The protein below binds the small molecule below.
Small molecule (SMILES): C[C@@H](O)CCO

Binding-site contacts:
Ligand atom C1 contacts residue GLY159 of chain 1.F at 3.3 Å.
Ligand atom O3 contacts residue THR67 of chain 1.F at 3.8 Å.
Ligand atom C4 contacts residue GLY159 of chain 1.F at 3.8 Å.
Ligand atom O1 contacts residue PRO157 of chain 1.F at 3.8 Å.
Ligand atom O1 contacts residue CYS158 of chain 1.F at 3.7 Å.
Ligand atom O3 contacts residue ILE160 of chain 1.F at 2.9 Å.
Ligand atom C3 contacts residue ILE160 of chain 1.F at 4.2 Å (hydrophobic).
Ligand atom C1 contacts residue PRO157 of chain 1.F at 3.8 Å (hydrophobic).
Ligand atom O3 contacts residue ASN68 of chain 1.F at 4.0 Å.
Ligand atom C4 contacts residue ILE160 of chain 1.F at 4.3 Å (hydrophobic).
Ligand atom C2 contacts residue ASN68 of chain 1.F at 4.2 Å.
Ligand atom C1 contacts residue ASN68 of chain 1.F at 4.3 Å.
Ligand atom C1 contacts residue CYS158 of chain 1.F at 3.8 Å (hydrophobic).
Ligand atom O3 contacts residue GLY159 of chain 1.F at 4.0 Å.
Ligand atom O1 contacts residue GLY159 of chain 1.F at 3.8 Å.

Sequence of chain 1.F:
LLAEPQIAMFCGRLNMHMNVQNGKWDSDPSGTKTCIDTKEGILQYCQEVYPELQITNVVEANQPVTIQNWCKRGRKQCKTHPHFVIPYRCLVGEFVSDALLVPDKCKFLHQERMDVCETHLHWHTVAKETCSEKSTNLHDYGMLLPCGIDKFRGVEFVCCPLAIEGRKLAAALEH